Sequence of chain 43.A:
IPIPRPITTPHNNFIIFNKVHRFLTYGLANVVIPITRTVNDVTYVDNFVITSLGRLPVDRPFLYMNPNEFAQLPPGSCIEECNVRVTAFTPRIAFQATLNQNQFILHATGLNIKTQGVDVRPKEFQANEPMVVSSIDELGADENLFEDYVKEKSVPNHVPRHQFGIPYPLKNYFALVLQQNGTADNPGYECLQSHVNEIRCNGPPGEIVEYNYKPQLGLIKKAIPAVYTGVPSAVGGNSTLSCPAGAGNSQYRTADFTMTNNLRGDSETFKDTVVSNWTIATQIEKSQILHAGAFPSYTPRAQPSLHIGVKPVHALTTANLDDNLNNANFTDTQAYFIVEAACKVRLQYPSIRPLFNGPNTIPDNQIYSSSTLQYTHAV

Binding-site contacts:
Ligand atom O4' contacts residue LEU328 of chain 43.A at 3.0 Å.
Ligand atom O2 contacts residue LEU328 of chain 43.A at 2.2 Å.
Ligand atom N1 contacts residue PHE333 of chain 43.A at 3.8 Å.
Ligand atom C4 contacts residue PRO334 of chain 43.A at 3.6 Å (hydrophobic).
Ligand atom O5' contacts residue LEU328 of chain 43.A at 3.6 Å.
Ligand atom C2 contacts residue PRO334 of chain 43.A at 3.7 Å (hydrophobic).
Ligand atom N1 contacts residue LEU328 of chain 43.A at 3.8 Å.
Ligand atom N3 contacts residue PRO334 of chain 43.A at 3.5 Å.
Ligand atom C2 contacts residue LEU328 of chain 43.A at 3.0 Å (hydrophobic).
Ligand atom C7 contacts residue TYR336 of chain 43.A at 3.6 Å (hydrophobic).
Ligand atom C2' contacts residue LEU328 of chain 43.A at 3.7 Å (hydrophobic).
Ligand atom C1' contacts residue LEU328 of chain 43.A at 3.9 Å (hydrophobic).
Ligand atom C5' contacts residue GLN252 of chain 43.A at 3.4 Å.
Ligand atom O4' contacts residue PRO334 of chain 43.A at 4.0 Å.
Ligand atom C6 contacts residue PHE333 of chain 43.A at 3.7 Å (hydrophobic).
Ligand atom C5 contacts residue GLY98 of chain 43.A at 2.9 Å.
Ligand atom C1' contacts residue PHE333 of chain 43.A at 3.1 Å (hydrophobic).
Ligand atom C4' contacts residue GLN252 of chain 43.A at 3.5 Å.
Ligand atom C3' contacts residue PHE333 of chain 43.A at 3.8 Å (hydrophobic).
Ligand atom N3 contacts residue LEU328 of chain 43.A at 3.9 Å.
Ligand atom OP2 contacts residue ARG391 of chain 43.A at 3.9 Å.
Ligand atom C4' contacts residue LEU328 of chain 43.A at 4.1 Å (hydrophobic).
Ligand atom C4 contacts residue GLY98 of chain 43.A at 3.2 Å.
Ligand atom C2' contacts residue PHE333 of chain 43.A at 2.9 Å (hydrophobic).
Ligand atom O4 contacts residue ALA259 of chain 43.A at 3.2 Å.
Ligand atom OP2 contacts residue PHE333 of chain 43.A at 3.3 Å.
Ligand atom O4 contacts residue PRO334 of chain 43.A at 3.7 Å.
Ligand atom O5' contacts residue GLN252 of chain 43.A at 3.1 Å (h-bond).
Ligand atom C6 contacts residue GLY98 of chain 43.A at 4.1 Å.
Ligand atom O5' contacts residue PHE333 of chain 43.A at 3.8 Å.
Ligand atom O4' contacts residue GLN252 of chain 43.A at 3.9 Å.
Ligand atom O2 contacts residue PRO334 of chain 43.A at 3.8 Å.
Ligand atom OP2 contacts residue GLN252 of chain 43.A at 4.1 Å.
Ligand atom O3' contacts residue PHE333 of chain 43.A at 3.5 Å.
Ligand atom OP2 contacts residue GLU102 of chain 43.A at 3.5 Å (salt-bridge).
Ligand atom OP1 contacts residue ARG391 of chain 43.A at 3.8 Å.
Ligand atom O4 contacts residue GLY98 of chain 43.A at 2.8 Å (h-bond).
Ligand atom C5' contacts residue PHE333 of chain 43.A at 3.2 Å (hydrophobic).
Ligand atom OP1 contacts residue GLN252 of chain 43.A at 3.7 Å.
Ligand atom P contacts residue PHE333 of chain 43.A at 3.8 Å.

A protein and the small-molecule ligand that binds it are described below.
Small molecule (SMILES): Cc1cn([C@H]2C[C@H](O[P](=O)(O)OC[C@H]3O[C@@H](n4cc(C)c(=O)[nH]c4=O)C[C@@H]3O)[C@@H](CO[P](=O)(O)O[C@H]3C[C@H](n4ccc(=O)[nH]c4=O)O[C@@H]3COP(=O)=O)O2)c(=O)[nH]c1=O